The protein below binds the small molecule below.
Small molecule (SMILES): O=[N+]([O-])c1ccc(O)cc1

Sequence of chain 1.A:
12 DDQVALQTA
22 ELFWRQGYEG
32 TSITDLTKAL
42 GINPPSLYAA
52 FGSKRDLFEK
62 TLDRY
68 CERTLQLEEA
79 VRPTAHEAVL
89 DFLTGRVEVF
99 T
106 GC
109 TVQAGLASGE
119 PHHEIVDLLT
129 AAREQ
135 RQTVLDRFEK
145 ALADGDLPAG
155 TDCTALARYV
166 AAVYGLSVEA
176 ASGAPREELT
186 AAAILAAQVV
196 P

Sequence of chain 1.B:
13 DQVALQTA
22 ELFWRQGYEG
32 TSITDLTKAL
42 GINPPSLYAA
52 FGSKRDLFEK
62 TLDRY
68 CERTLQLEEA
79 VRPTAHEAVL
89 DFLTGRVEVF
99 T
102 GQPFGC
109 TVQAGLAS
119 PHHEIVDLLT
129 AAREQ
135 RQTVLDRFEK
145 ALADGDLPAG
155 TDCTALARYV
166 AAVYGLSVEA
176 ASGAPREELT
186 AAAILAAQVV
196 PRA

Binding-site contacts:
Ligand atom OH contacts residue ALA179 of chain 1.A at 4.1 Å.
Ligand atom C4 contacts residue ALA179 of chain 1.A at 4.2 Å (hydrophobic).
Ligand atom C4 contacts residue ARG131 of chain 1.B at 3.0 Å.
Ligand atom C1 contacts residue GLU132 of chain 1.B at 4.5 Å.
Ligand atom C6 contacts residue ARG162 of chain 1.B at 2.8 Å.
Ligand atom C3 contacts residue GLY178 of chain 1.A at 3.2 Å.
Ligand atom C1 contacts residue ARG162 of chain 1.B at 3.2 Å.
Ligand atom OH contacts residue ARG131 of chain 1.B at 2.1 Å (salt-bridge).
Ligand atom C4 contacts residue SER177 of chain 1.A at 4.0 Å.
Ligand atom C2 contacts residue GLY178 of chain 1.A at 3.5 Å.
Ligand atom O2 contacts residue ARG162 of chain 1.B at 4.5 Å.
Ligand atom C6 contacts residue ARG135 of chain 1.B at 4.3 Å.
Ligand atom C5 contacts residue ARG162 of chain 1.B at 3.1 Å.
Ligand atom C2 contacts residue ARG162 of chain 1.B at 4.3 Å.
Ligand atom C6 contacts residue GLU132 of chain 1.B at 3.3 Å.
Ligand atom C3 contacts residue SER177 of chain 1.A at 4.2 Å.
Ligand atom O3 contacts residue ARG162 of chain 1.B at 3.2 Å (salt-bridge).
Ligand atom C2 contacts residue ALA179 of chain 1.A at 4.3 Å (hydrophobic).
Ligand atom C4 contacts residue GLY178 of chain 1.A at 4.0 Å.
Ligand atom C3 contacts residue ALA179 of chain 1.A at 3.9 Å (hydrophobic).
Ligand atom O3 contacts residue PRO180 of chain 1.A at 4.2 Å.
Ligand atom OH contacts residue GLY178 of chain 1.A at 4.0 Å.
Ligand atom C1 contacts residue PRO180 of chain 1.A at 3.9 Å (hydrophobic).
Ligand atom C4 contacts residue GLU132 of chain 1.B at 3.7 Å.
Ligand atom C2 contacts residue PRO180 of chain 1.A at 4.0 Å (hydrophobic).
Ligand atom O3 contacts residue GLU183 of chain 1.A at 4.1 Å.
Ligand atom O3 contacts residue ARG135 of chain 1.B at 3.9 Å.
Ligand atom N1 contacts residue PRO180 of chain 1.A at 3.8 Å.
Ligand atom C4 contacts residue ARG162 of chain 1.B at 3.9 Å.
Ligand atom OH contacts residue GLU132 of chain 1.B at 4.1 Å.
Ligand atom C5 contacts residue ARG131 of chain 1.B at 3.2 Å.
Ligand atom C3 contacts residue ARG131 of chain 1.B at 4.3 Å.
Ligand atom C5 contacts residue GLU132 of chain 1.B at 2.8 Å.
Ligand atom N1 contacts residue ARG162 of chain 1.B at 3.5 Å (salt-bridge).
Ligand atom O2 contacts residue PRO180 of chain 1.A at 3.5 Å.
Ligand atom OH contacts residue ARG162 of chain 1.B at 4.5 Å.
Ligand atom OH contacts residue SER177 of chain 1.A at 2.8 Å (h-bond).